Binding-site contacts:
Ligand atom C4 contacts residue ASN79 of chain 1.C at 4.2 Å.
Ligand atom O7 contacts residue ASN79 of chain 1.C at 3.9 Å.
Ligand atom C5 contacts residue ASN79 of chain 1.C at 3.6 Å.
Ligand atom C3 contacts residue SER80 of chain 1.C at 4.0 Å.
Ligand atom O5 contacts residue ASN79 of chain 1.C at 2.4 Å (h-bond).
Ligand atom N2 contacts residue LYS76 of chain 1.C at 3.6 Å.
Ligand atom C8 contacts residue LYS76 of chain 1.C at 3.6 Å.
Ligand atom C2 contacts residue ASN79 of chain 1.C at 2.4 Å.
Ligand atom C8 contacts residue ASN79 of chain 1.C at 4.2 Å.
Ligand atom C7 contacts residue LYS76 of chain 1.C at 4.2 Å.
Ligand atom O4 contacts residue SER80 of chain 1.C at 3.8 Å.
Ligand atom O5 contacts residue SER80 of chain 1.C at 4.3 Å.
Ligand atom O6 contacts residue ASN79 of chain 1.C at 4.2 Å.
Ligand atom O3 contacts residue SER80 of chain 1.C at 4.0 Å.
Ligand atom C4 contacts residue SER80 of chain 1.C at 4.5 Å.
Ligand atom C6 contacts residue ASN79 of chain 1.C at 4.3 Å.
Ligand atom C7 contacts residue ASN79 of chain 1.C at 3.4 Å.
Ligand atom C1 contacts residue ASN79 of chain 1.C at 1.4 Å.
Ligand atom N2 contacts residue ASN79 of chain 1.C at 2.5 Å (h-bond).
Ligand atom C3 contacts residue ASN79 of chain 1.C at 3.5 Å.

A small-molecule ligand and the protein it binds are described below.
Small molecule (SMILES): CC(=O)N[C@@H]1[C@@H](O)[C@H](O)[C@@H](CO)O[C@H]1O

Sequence of chain 1.C:
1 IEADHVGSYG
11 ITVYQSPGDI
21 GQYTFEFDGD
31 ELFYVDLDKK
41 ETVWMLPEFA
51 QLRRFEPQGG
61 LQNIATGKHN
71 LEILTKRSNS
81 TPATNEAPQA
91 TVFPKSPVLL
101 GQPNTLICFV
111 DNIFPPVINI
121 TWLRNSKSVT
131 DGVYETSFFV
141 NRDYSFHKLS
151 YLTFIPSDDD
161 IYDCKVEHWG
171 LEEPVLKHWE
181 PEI